Sequence of chain 1.B:
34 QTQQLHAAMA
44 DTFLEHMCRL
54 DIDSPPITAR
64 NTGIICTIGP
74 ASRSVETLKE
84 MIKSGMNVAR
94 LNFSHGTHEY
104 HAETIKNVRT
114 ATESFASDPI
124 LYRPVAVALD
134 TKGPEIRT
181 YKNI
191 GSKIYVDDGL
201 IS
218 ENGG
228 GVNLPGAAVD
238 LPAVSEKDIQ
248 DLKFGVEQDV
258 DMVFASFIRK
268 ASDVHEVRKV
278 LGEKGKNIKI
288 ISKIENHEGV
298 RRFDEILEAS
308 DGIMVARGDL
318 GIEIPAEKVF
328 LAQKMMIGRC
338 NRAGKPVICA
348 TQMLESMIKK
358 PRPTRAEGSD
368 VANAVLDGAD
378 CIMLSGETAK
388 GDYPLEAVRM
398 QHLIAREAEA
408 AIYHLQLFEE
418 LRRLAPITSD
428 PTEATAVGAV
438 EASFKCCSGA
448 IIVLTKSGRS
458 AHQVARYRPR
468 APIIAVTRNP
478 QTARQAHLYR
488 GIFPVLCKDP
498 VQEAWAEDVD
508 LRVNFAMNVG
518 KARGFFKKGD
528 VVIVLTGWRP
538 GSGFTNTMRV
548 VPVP

The small molecule below binds the protein below.
Small molecule (SMILES): O=P(O)(O)OC[C@H]1O[C@](O)(COP(=O)(O)O)[C@@H](O)[C@@H]1O

Binding-site contacts:
Ligand atom O4P contacts residue SER457 of chain 1.B at 2.7 Å (h-bond).
Ligand atom O2 contacts residue ARG509 of chain 1.B at 3.5 Å (salt-bridge).
Ligand atom O3 contacts residue THR533 of chain 1.B at 3.2 Å.
Ligand atom C6 contacts residue SER457 of chain 1.B at 3.7 Å.
Ligand atom O1 contacts residue ARG509 of chain 1.B at 3.7 Å.
Ligand atom C4 contacts residue THR542 of chain 1.B at 3.5 Å.
Ligand atom O1 contacts residue LYS453 of chain 1.B at 3.5 Å.
Ligand atom O5P contacts residue GLY540 of chain 1.B at 2.8 Å (h-bond).
Ligand atom O6P contacts residue THR452 of chain 1.B at 3.6 Å (h-bond).
Ligand atom O5P contacts residue SER539 of chain 1.B at 3.4 Å.
Ligand atom O4 contacts residue GLY538 of chain 1.B at 2.7 Å (h-bond).
Ligand atom O2P contacts residue LYS453 of chain 1.B at 3.0 Å (salt-bridge).
Ligand atom C4 contacts residue GLY538 of chain 1.B at 3.5 Å.
Ligand atom O1P contacts residue ARG509 of chain 1.B at 3.3 Å (salt-bridge).
Ligand atom O2 contacts residue LEU451 of chain 1.B at 3.2 Å.
Ligand atom O6P contacts residue SER539 of chain 1.B at 3.2 Å.
Ligand atom O4 contacts residue THR542 of chain 1.B at 3.4 Å (h-bond).
Ligand atom O3P contacts residue PRO537 of chain 1.B at 3.4 Å.
Ligand atom O3P contacts residue GLY538 of chain 1.B at 2.6 Å (h-bond).
Ligand atom O6 contacts residue LYS453 of chain 1.B at 3.2 Å (salt-bridge).
Ligand atom P1 contacts residue LYS453 of chain 1.B at 3.6 Å.
Ligand atom O3 contacts residue GLY534 of chain 1.B at 2.4 Å (h-bond).
Ligand atom O6 contacts residue SER539 of chain 1.B at 3.7 Å.
Ligand atom C6 contacts residue LEU451 of chain 1.B at 3.7 Å (hydrophobic).
Ligand atom O4 contacts residue ARG536 of chain 1.B at 3.6 Å.
Ligand atom O5P contacts residue SER457 of chain 1.B at 3.6 Å (h-bond).
Ligand atom O4 contacts residue PHE541 of chain 1.B at 3.3 Å.
Ligand atom P2 contacts residue SER457 of chain 1.B at 3.6 Å.
Ligand atom C6 contacts residue THR542 of chain 1.B at 3.2 Å.
Ligand atom O5 contacts residue LEU451 of chain 1.B at 3.6 Å.
Ligand atom O3P contacts residue LYS453 of chain 1.B at 3.0 Å (salt-bridge).
Ligand atom C5 contacts residue GLY538 of chain 1.B at 3.2 Å.
Ligand atom P2 contacts residue THR452 of chain 1.B at 3.4 Å.
Ligand atom O6P contacts residue SER454 of chain 1.B at 2.7 Å (h-bond).
Ligand atom O4P contacts residue ARG456 of chain 1.B at 3.7 Å.
Ligand atom O6 contacts residue THR452 of chain 1.B at 3.6 Å.
Ligand atom C3 contacts residue GLY534 of chain 1.B at 3.5 Å.
Ligand atom O4P contacts residue THR452 of chain 1.B at 2.5 Å (h-bond).
Ligand atom O1P contacts residue TRP502 of chain 1.B at 3.4 Å (h-bond).
Ligand atom O6P contacts residue LYS453 of chain 1.B at 3.4 Å (salt-bridge).